Sequence of chain 21.F:
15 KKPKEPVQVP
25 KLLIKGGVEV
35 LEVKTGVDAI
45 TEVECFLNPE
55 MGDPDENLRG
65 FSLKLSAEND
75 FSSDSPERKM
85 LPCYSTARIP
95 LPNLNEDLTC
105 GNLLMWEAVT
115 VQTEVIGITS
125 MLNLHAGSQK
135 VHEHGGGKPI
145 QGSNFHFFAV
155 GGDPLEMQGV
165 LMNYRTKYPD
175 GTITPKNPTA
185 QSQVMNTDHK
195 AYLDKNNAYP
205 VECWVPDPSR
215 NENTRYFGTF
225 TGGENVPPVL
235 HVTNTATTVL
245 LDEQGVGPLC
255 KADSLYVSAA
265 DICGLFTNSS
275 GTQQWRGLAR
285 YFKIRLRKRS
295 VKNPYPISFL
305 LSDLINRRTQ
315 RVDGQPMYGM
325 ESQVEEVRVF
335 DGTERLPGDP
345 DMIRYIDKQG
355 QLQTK

This small molecule binds to this protein.
Small molecule (SMILES): CC(=O)N[C@H]1[C@H]([C@H](O)[C@H](O)CO)O[C@@](O[C@H](CO)[C@@H](O)[C@@H]2O[C@@H](C(=O)O)C[C@H](O)[C@H]2NC(C)=O)(C(=O)O)C[C@@H]1O

Sequence of chain 25.F:
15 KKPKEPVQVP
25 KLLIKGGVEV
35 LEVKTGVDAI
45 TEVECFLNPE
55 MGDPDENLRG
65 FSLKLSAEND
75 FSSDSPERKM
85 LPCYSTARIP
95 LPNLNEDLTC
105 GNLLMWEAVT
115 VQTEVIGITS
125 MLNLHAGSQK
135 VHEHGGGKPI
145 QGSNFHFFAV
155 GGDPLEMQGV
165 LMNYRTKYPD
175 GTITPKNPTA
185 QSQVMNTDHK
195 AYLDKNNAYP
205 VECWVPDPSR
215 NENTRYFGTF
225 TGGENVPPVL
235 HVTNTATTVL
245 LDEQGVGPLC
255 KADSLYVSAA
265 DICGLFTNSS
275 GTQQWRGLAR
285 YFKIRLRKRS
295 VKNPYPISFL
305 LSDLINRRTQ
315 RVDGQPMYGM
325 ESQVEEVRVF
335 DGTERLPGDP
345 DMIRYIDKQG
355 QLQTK

Sequence of chain 22.F:
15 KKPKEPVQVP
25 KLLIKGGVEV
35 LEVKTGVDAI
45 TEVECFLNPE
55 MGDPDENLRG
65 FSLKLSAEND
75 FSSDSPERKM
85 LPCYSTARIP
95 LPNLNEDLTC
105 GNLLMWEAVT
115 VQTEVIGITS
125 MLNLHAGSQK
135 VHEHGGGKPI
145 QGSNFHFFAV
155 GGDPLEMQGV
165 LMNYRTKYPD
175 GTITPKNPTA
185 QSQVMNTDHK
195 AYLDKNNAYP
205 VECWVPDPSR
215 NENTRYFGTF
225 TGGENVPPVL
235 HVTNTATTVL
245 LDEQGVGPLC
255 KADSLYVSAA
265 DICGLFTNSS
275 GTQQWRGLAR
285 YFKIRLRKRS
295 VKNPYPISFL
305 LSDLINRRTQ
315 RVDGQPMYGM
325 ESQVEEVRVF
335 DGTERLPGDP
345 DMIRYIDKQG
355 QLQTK

Binding-site contacts:
Ligand atom C10 contacts residue GLN278 of chain 21.F at 4.1 Å.
Ligand atom C6 contacts residue LYS68 of chain 21.F at 4.0 Å.
Ligand atom C8 contacts residue LYS68 of chain 21.F at 3.5 Å.
Ligand atom O10 contacts residue PHE75 of chain 25.F at 3.9 Å.
Ligand atom O4 contacts residue ASP74 of chain 25.F at 4.0 Å.
Ligand atom O1B contacts residue THR276 of chain 21.F at 2.4 Å (h-bond).
Ligand atom O1B contacts residue LYS68 of chain 21.F at 3.0 Å (salt-bridge).
Ligand atom O8 contacts residue ASN272 of chain 21.F at 3.3 Å (h-bond).
Ligand atom O1A contacts residue ASN272 of chain 21.F at 4.1 Å.
Ligand atom O9 contacts residue GLN278 of chain 21.F at 4.1 Å.
Ligand atom O1A contacts residue SER274 of chain 21.F at 3.8 Å.
Ligand atom N5 contacts residue GLN278 of chain 21.F at 3.9 Å.
Ligand atom C11 contacts residue PHE65 of chain 21.F at 4.0 Å (hydrophobic).
Ligand atom O9 contacts residue LYS68 of chain 21.F at 2.5 Å (salt-bridge).
Ligand atom C9 contacts residue LYS68 of chain 21.F at 3.6 Å.
Ligand atom C10 contacts residue LEU62 of chain 21.F at 3.6 Å (hydrophobic).
Ligand atom C11 contacts residue HIS138 of chain 22.F at 3.1 Å.
Ligand atom O1B contacts residue ASN272 of chain 21.F at 3.4 Å (h-bond).
Ligand atom C11 contacts residue THR276 of chain 21.F at 3.2 Å.
Ligand atom C8 contacts residue GLN278 of chain 21.F at 3.7 Å.
Ligand atom C11 contacts residue LEU62 of chain 21.F at 3.9 Å (hydrophobic).
Ligand atom C9 contacts residue GLN278 of chain 21.F at 3.3 Å.
Ligand atom C11 contacts residue GLN278 of chain 21.F at 3.5 Å.
Ligand atom O1A contacts residue THR276 of chain 21.F at 3.3 Å (h-bond).
Ligand atom C11 contacts residue ASN272 of chain 21.F at 3.6 Å.
Ligand atom C6 contacts residue ASN272 of chain 21.F at 3.6 Å.
Ligand atom O9 contacts residue LEU67 of chain 21.F at 2.3 Å.
Ligand atom O8 contacts residue THR276 of chain 21.F at 3.9 Å.
Ligand atom C11 contacts residue PHE270 of chain 21.F at 3.9 Å (hydrophobic).
Ligand atom O7 contacts residue LEU62 of chain 21.F at 3.9 Å.
Ligand atom N5 contacts residue ASN272 of chain 21.F at 3.2 Å (h-bond).
Ligand atom C1 contacts residue ASN272 of chain 21.F at 3.9 Å.
Ligand atom O10 contacts residue LEU62 of chain 21.F at 3.2 Å.
Ligand atom C9 contacts residue LEU67 of chain 21.F at 3.4 Å (hydrophobic).
Ligand atom C1 contacts residue THR276 of chain 21.F at 3.1 Å.
Ligand atom O8 contacts residue GLN278 of chain 21.F at 3.5 Å (h-bond).
Ligand atom C10 contacts residue ASN272 of chain 21.F at 3.9 Å.
Ligand atom O8 contacts residue LYS68 of chain 21.F at 3.1 Å.
Ligand atom C11 contacts residue PHE75 of chain 25.F at 3.5 Å (hydrophobic).
Ligand atom C7 contacts residue GLN278 of chain 21.F at 3.9 Å.